A protein and the small-molecule ligand that binds it are described below.
Small molecule (SMILES): Nc1ncnc2c1ncn2[C@H]1C[C@H](O[P](=O)(O)OC[C@H]2O[C@@H](n3cnc4c(N)ncnc43)C[C@@H]2O[P](=O)(O)OC[C@H]2O[C@@H](n3cnc4c(N)ncnc43)C[C@@H]2O)[C@@H](COP(=O)=O)O1

Sequence of chain 2.H:
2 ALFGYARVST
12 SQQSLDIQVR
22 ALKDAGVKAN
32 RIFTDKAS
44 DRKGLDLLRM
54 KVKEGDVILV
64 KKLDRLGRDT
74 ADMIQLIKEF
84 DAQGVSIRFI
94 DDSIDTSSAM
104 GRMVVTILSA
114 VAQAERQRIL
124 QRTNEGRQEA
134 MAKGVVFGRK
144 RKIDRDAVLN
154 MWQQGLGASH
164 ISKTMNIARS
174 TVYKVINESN

Binding-site contacts:
Ligand atom O3' contacts residue LEU123 of chain 2.H at 4.3 Å.
Ligand atom O4' contacts residue ARG130 of chain 2.H at 3.5 Å (salt-bridge).
Ligand atom N9 contacts residue ARG130 of chain 2.H at 4.1 Å.
Ligand atom OP1 contacts residue ARG119 of chain 2.H at 4.3 Å.
Ligand atom C4' contacts residue LEU123 of chain 2.H at 3.7 Å (hydrophobic).
Ligand atom N3 contacts residue ARG130 of chain 2.H at 3.6 Å (salt-bridge).
Ligand atom P contacts residue ARG119 of chain 2.H at 3.9 Å.
Ligand atom OP2 contacts residue ARG71 of chain 2.H at 4.2 Å.
Ligand atom P contacts residue SER10 of chain 2.H at 1.6 Å.
Ligand atom P contacts residue VAL9 of chain 2.H at 4.5 Å.
Ligand atom P contacts residue ARG68 of chain 2.H at 3.6 Å.
Ligand atom C2 contacts residue ARG130 of chain 2.H at 3.9 Å.
Ligand atom O5' contacts residue ARG119 of chain 2.H at 3.1 Å (salt-bridge).
Ligand atom C4 contacts residue ARG130 of chain 2.H at 4.3 Å.
Ligand atom C4' contacts residue ARG130 of chain 2.H at 3.6 Å.
Ligand atom OP1 contacts residue ARG68 of chain 2.H at 3.0 Å (salt-bridge).
Ligand atom C5' contacts residue SER10 of chain 2.H at 3.0 Å.
Ligand atom C3' contacts residue ARG130 of chain 2.H at 3.6 Å.
Ligand atom OP2 contacts residue ARG119 of chain 2.H at 3.6 Å.
Ligand atom C4' contacts residue ASN127 of chain 2.H at 4.2 Å.
Ligand atom OP2 contacts residue ARG68 of chain 2.H at 3.3 Å (salt-bridge).
Ligand atom C5' contacts residue ASN127 of chain 2.H at 4.0 Å.
Ligand atom C4' contacts residue SER10 of chain 2.H at 4.1 Å.
Ligand atom C4' contacts residue ARG119 of chain 2.H at 4.1 Å.
Ligand atom C1' contacts residue ARG130 of chain 2.H at 3.1 Å.
Ligand atom OP2 contacts residue SER10 of chain 2.H at 2.5 Å (h-bond).
Ligand atom OP2 contacts residue ARG8 of chain 2.H at 3.1 Å (salt-bridge).
Ligand atom C2' contacts residue ARG130 of chain 2.H at 3.7 Å.
Ligand atom C5' contacts residue ARG119 of chain 2.H at 3.7 Å.
Ligand atom OP1 contacts residue VAL9 of chain 2.H at 4.4 Å.
Ligand atom C5' contacts residue LEU123 of chain 2.H at 3.6 Å (hydrophobic).
Ligand atom P contacts residue ARG8 of chain 2.H at 4.0 Å.
Ligand atom O3' contacts residue ARG130 of chain 2.H at 2.9 Å (salt-bridge).
Ligand atom O5' contacts residue SER10 of chain 2.H at 2.6 Å (h-bond).
Ligand atom OP1 contacts residue SER10 of chain 2.H at 2.5 Å (h-bond).
Ligand atom O4' contacts residue SER10 of chain 2.H at 3.8 Å.